The protein below binds the small molecule below.
Small molecule (SMILES): CC(=O)N[C@H]1[C@H](O[C@H]2[C@H](O)[C@@H](NC(C)=O)CO[C@@H]2CO)O[C@H](CO)[C@@H](O)[C@@H]1O

Binding-site contacts:
Ligand atom C7 contacts residue ASN279 of chain 3.A at 3.2 Å.
Ligand atom O5 contacts residue VAL291 of chain 3.A at 4.3 Å.
Ligand atom C8 contacts residue VAL291 of chain 3.A at 4.3 Å (hydrophobic).
Ligand atom O7 contacts residue ASN279 of chain 3.A at 3.1 Å (h-bond).
Ligand atom C6 contacts residue ASN292 of chain 3.A at 3.9 Å.
Ligand atom C1 contacts residue ASN292 of chain 3.A at 4.0 Å.
Ligand atom C8 contacts residue ASN279 of chain 3.A at 4.4 Å.
Ligand atom C8 contacts residue ASN39 of chain 3.A at 3.6 Å.
Ligand atom C7 contacts residue VAL291 of chain 3.A at 4.4 Å (hydrophobic).
Ligand atom C5 contacts residue ASN292 of chain 3.A at 3.8 Å.
Ligand atom C8 contacts residue SER40 of chain 3.A at 4.5 Å.
Ligand atom O5 contacts residue ASN279 of chain 3.A at 2.4 Å (h-bond).
Ligand atom C1 contacts residue VAL291 of chain 3.A at 3.5 Å (hydrophobic).
Ligand atom C5 contacts residue VAL291 of chain 3.A at 4.3 Å (hydrophobic).
Ligand atom C2 contacts residue ASN279 of chain 3.A at 2.4 Å.
Ligand atom N2 contacts residue ASN279 of chain 3.A at 2.9 Å (h-bond).
Ligand atom C3 contacts residue ASN279 of chain 3.A at 3.8 Å.
Ligand atom C4 contacts residue ASN279 of chain 3.A at 4.2 Å.
Ligand atom C5 contacts residue ASN279 of chain 3.A at 3.6 Å.
Ligand atom N2 contacts residue VAL291 of chain 3.A at 3.7 Å.
Ligand atom C1 contacts residue ASN279 of chain 3.A at 1.4 Å.
Ligand atom O5 contacts residue ASN292 of chain 3.A at 3.6 Å.
Ligand atom C3 contacts residue VAL291 of chain 3.A at 4.2 Å (hydrophobic).
Ligand atom C2 contacts residue VAL291 of chain 3.A at 4.0 Å (hydrophobic).

Sequence of chain 3.A:
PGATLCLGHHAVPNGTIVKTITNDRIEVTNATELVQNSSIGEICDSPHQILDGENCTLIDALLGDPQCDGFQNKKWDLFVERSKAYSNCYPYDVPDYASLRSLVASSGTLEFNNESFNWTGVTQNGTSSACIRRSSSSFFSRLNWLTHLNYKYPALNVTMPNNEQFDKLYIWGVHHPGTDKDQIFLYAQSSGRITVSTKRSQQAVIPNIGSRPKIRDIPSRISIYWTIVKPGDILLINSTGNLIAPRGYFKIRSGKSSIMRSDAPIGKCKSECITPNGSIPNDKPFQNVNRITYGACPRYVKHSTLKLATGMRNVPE